Sequence of chain 2.G:
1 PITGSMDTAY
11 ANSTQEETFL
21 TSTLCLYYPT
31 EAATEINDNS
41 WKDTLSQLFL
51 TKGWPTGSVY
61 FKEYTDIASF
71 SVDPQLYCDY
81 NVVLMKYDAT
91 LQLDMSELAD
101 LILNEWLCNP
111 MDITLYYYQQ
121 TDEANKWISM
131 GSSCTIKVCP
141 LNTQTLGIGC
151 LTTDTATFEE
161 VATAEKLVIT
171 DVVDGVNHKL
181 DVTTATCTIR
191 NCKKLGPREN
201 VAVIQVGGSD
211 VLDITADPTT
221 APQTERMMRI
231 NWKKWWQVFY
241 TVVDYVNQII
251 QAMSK

A small-molecule ligand and the protein it binds are described below.
Small molecule (SMILES): CC(=O)N[C@H]1[C@H](O[C@H]2[C@H](O)[C@@H](NC(C)=O)CO[C@@H]2CO)O[C@H](CO)[C@@H](O)[C@@H]1O

Binding-site contacts:
Ligand atom C5 contacts residue ASN12 of chain 2.G at 4.1 Å.
Ligand atom O7 contacts residue ASN12 of chain 2.G at 3.6 Å.
Ligand atom N2 contacts residue ASN12 of chain 2.G at 3.8 Å.
Ligand atom C7 contacts residue ASN12 of chain 2.G at 3.9 Å.
Ligand atom O5 contacts residue ASN12 of chain 2.G at 2.7 Å (h-bond).
Ligand atom C1 contacts residue ASN12 of chain 2.G at 2.2 Å.
Ligand atom C2 contacts residue ASN12 of chain 2.G at 3.3 Å.